This protein binds this small molecule.
Small molecule (SMILES): CC(=O)N[C@H]1[C@H](O[C@H]2[C@H](O)[C@@H](NC(C)=O)CO[C@@H]2CO)O[C@H](CO)[C@@H](O)[C@@H]1O

Binding-site contacts:
Ligand atom C7 contacts residue ASN55 of chain 1.C at 3.2 Å.
Ligand atom C8 contacts residue ASN55 of chain 1.C at 4.0 Å.
Ligand atom N2 contacts residue ASN55 of chain 1.C at 2.8 Å (h-bond).
Ligand atom C4 contacts residue ASN55 of chain 1.C at 4.1 Å.
Ligand atom C3 contacts residue ASN55 of chain 1.C at 3.7 Å.
Ligand atom C1 contacts residue ASN55 of chain 1.C at 1.4 Å.
Ligand atom O5 contacts residue ASN55 of chain 1.C at 2.3 Å (h-bond).
Ligand atom O5 contacts residue GLU87 of chain 1.C at 4.3 Å.
Ligand atom O7 contacts residue ASN55 of chain 1.C at 3.1 Å (h-bond).
Ligand atom C2 contacts residue ASN55 of chain 1.C at 2.4 Å.
Ligand atom C5 contacts residue ASN55 of chain 1.C at 3.6 Å.

Sequence of chain 1.C:
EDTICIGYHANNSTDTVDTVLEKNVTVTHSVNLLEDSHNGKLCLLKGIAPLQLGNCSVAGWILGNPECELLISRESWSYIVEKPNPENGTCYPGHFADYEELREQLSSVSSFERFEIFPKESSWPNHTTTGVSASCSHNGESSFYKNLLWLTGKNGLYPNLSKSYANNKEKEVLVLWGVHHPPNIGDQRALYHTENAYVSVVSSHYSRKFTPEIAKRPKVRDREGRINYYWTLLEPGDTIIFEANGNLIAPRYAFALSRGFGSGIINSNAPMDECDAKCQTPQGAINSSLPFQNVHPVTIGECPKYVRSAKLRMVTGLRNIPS